This small molecule binds to this protein.
Small molecule (SMILES): CC(C)(Oc1ccc([C@@H]2CC2(Cl)Cl)cc1)C(=O)O

Sequence of chain 1.A:
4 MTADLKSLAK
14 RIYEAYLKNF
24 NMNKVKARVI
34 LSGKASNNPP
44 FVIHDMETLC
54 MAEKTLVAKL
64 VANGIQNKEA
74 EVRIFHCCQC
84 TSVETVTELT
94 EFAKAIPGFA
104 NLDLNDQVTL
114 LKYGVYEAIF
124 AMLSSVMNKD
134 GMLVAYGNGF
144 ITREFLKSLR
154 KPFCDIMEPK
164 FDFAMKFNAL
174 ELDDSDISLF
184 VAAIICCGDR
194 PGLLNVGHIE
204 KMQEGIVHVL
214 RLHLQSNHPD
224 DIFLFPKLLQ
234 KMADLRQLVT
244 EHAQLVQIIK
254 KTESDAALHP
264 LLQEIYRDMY

Binding-site contacts:
Ligand atom C16 contacts residue TYR119 of chain 1.A at 4.0 Å (hydrophobic).
Ligand atom O04 contacts residue SER85 of chain 1.A at 3.3 Å (h-bond).
Ligand atom C09 contacts residue PHE78 of chain 1.A at 4.3 Å (hydrophobic).
Ligand atom O05 contacts residue SER85 of chain 1.A at 2.5 Å (h-bond).
Ligand atom C17 contacts residue SER85 of chain 1.A at 4.0 Å.
Ligand atom C16 contacts residue PHE123 of chain 1.A at 3.8 Å (hydrophobic).
Ligand atom C18 contacts residue GLN82 of chain 1.A at 4.2 Å.
Ligand atom C12 contacts residue PHE78 of chain 1.A at 3.7 Å (hydrophobic).
Ligand atom O04 contacts residue TYR269 of chain 1.A at 3.6 Å (h-bond).
Ligand atom C16 contacts residue SER85 of chain 1.A at 3.5 Å.
Ligand atom CL1 contacts residue LEU261 of chain 1.A at 3.5 Å.
Ligand atom C11 contacts residue LEU261 of chain 1.A at 4.1 Å (hydrophobic).
Ligand atom O05 contacts residue LEU265 of chain 1.A at 4.0 Å.
Ligand atom C06 contacts residue PHE78 of chain 1.A at 3.9 Å (hydrophobic).
Ligand atom C14 contacts residue HIS245 of chain 1.A at 3.8 Å.
Ligand atom C07 contacts residue ALA259 of chain 1.A at 4.2 Å (hydrophobic).
Ligand atom CL1 contacts residue ALA260 of chain 1.A at 3.9 Å.
Ligand atom O05 contacts residue CYS81 of chain 1.A at 3.3 Å (h-bond).
Ligand atom C09 contacts residue GLN82 of chain 1.A at 3.7 Å.
Ligand atom O04 contacts residue TYR119 of chain 1.A at 2.7 Å (h-bond).
Ligand atom O04 contacts residue LEU265 of chain 1.A at 3.8 Å.
Ligand atom C08 contacts residue PHE78 of chain 1.A at 3.2 Å (hydrophobic).
Ligand atom O03 contacts residue TYR269 of chain 1.A at 4.2 Å.
Ligand atom C06 contacts residue GLN82 of chain 1.A at 3.4 Å.
Ligand atom C18 contacts residue TYR119 of chain 1.A at 3.8 Å (hydrophobic).
Ligand atom C08 contacts residue ALA259 of chain 1.A at 3.9 Å (hydrophobic).
Ligand atom C18 contacts residue SER85 of chain 1.A at 2.8 Å.
Ligand atom CL1 contacts residue ALA259 of chain 1.A at 3.2 Å.
Ligand atom O03 contacts residue HIS245 of chain 1.A at 3.1 Å (h-bond).
Ligand atom C18 contacts residue LEU265 of chain 1.A at 4.4 Å (hydrophobic).
Ligand atom C13 contacts residue TYR269 of chain 1.A at 3.7 Å (hydrophobic).
Ligand atom CL2 contacts residue ILE252 of chain 1.A at 3.5 Å.
Ligand atom C13 contacts residue HIS245 of chain 1.A at 4.1 Å.
Ligand atom O05 contacts residue GLN82 of chain 1.A at 3.1 Å.
Ligand atom C16 contacts residue HIS245 of chain 1.A at 4.2 Å.
Ligand atom C15 contacts residue SER85 of chain 1.A at 3.6 Å.
Ligand atom C11 contacts residue GLN82 of chain 1.A at 3.3 Å.
Ligand atom C15 contacts residue HIS245 of chain 1.A at 4.2 Å.
Ligand atom C17 contacts residue CYS81 of chain 1.A at 3.9 Å (hydrophobic).
Ligand atom C10 contacts residue PHE78 of chain 1.A at 3.6 Å (hydrophobic).